Binding-site contacts:
Ligand atom C2 contacts residue ASN1071 of chain 1.A at 2.5 Å.
Ligand atom O2 contacts residue ASN1071 of chain 1.A at 4.4 Å.
Ligand atom C2 contacts residue ASN1071 of chain 1.A at 4.1 Å.
Ligand atom C5 contacts residue ALA703 of chain 1.A at 4.1 Å (hydrophobic).
Ligand atom O5 contacts residue ASN1071 of chain 1.A at 2.3 Å (h-bond).
Ligand atom O7 contacts residue ASN1071 of chain 1.A at 3.4 Å (h-bond).
Ligand atom C3 contacts residue ALA703 of chain 1.A at 4.4 Å (hydrophobic).
Ligand atom C8 contacts residue ASN1071 of chain 1.A at 4.1 Å.
Ligand atom N2 contacts residue ASN1071 of chain 1.A at 3.0 Å (h-bond).
Ligand atom C1 contacts residue ASN1071 of chain 1.A at 1.4 Å.
Ligand atom C7 contacts residue ASN1071 of chain 1.A at 3.4 Å.
Ligand atom C3 contacts residue ASN1071 of chain 1.A at 3.8 Å.
Ligand atom C8 contacts residue GLU1069 of chain 1.A at 3.6 Å.
Ligand atom O4 contacts residue ALA703 of chain 1.A at 4.4 Å.
Ligand atom C5 contacts residue ASN1071 of chain 1.A at 3.7 Å.
Ligand atom O7 contacts residue ALA703 of chain 1.A at 4.3 Å.
Ligand atom C4 contacts residue ASN1071 of chain 1.A at 4.2 Å.

A small-molecule ligand and the protein it binds are described below.
Small molecule (SMILES): CC(=O)N[C@H]1[C@H](O[C@H]2[C@H](O)[C@@H](NC(C)=O)CO[C@@H]2CO[C@@H]2O[C@@H](C)[C@@H](O)[C@@H](O)[C@@H]2O)O[C@H](CO)[C@@H](O)[C@@H]1O

Sequence of chain 1.A:
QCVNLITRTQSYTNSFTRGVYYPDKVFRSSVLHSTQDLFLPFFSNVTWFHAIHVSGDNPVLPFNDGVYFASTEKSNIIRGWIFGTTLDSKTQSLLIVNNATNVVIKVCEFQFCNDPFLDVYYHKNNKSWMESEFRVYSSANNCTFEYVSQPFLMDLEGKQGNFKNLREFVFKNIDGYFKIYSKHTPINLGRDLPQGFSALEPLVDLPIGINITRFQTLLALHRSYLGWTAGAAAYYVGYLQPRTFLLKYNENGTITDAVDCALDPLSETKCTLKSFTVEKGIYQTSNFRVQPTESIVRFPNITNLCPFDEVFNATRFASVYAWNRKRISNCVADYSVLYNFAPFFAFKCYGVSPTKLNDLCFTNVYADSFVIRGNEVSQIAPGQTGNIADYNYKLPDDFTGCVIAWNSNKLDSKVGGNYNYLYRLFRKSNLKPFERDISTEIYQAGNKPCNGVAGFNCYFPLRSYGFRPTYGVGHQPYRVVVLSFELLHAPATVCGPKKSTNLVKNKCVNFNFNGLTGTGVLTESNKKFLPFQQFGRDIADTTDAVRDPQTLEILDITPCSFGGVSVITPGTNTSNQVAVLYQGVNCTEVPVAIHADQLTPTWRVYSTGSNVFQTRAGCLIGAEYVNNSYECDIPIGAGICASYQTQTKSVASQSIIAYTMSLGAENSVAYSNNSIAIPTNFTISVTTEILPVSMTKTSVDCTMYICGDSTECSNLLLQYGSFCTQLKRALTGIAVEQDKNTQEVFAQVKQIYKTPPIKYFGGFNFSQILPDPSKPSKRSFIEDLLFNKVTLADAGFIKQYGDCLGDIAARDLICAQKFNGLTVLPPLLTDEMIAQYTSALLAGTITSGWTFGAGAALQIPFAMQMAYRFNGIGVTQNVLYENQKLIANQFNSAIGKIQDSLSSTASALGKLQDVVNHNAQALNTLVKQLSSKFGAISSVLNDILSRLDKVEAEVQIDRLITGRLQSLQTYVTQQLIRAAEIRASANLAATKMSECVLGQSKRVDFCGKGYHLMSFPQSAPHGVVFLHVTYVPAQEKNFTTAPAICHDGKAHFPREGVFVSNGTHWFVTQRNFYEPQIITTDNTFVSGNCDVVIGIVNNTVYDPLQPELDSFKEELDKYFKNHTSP